Binding-site contacts:
Ligand atom CAI contacts residue PHE90 of chain 1.A at 3.7 Å (hydrophobic).
Ligand atom NBF contacts residue PHE90 of chain 1.A at 3.6 Å.
Ligand atom CBC contacts residue VAL33 of chain 1.A at 3.9 Å (hydrophobic).
Ligand atom CAK contacts residue PHE90 of chain 1.A at 3.6 Å (hydrophobic).
Ligand atom CAW contacts residue PHE90 of chain 1.A at 3.6 Å (hydrophobic).
Ligand atom CBA contacts residue PHE90 of chain 1.A at 3.7 Å (hydrophobic).
Ligand atom OAF contacts residue VAL38 of chain 1.A at 4.0 Å.
Ligand atom CBA contacts residue ASN84 of chain 1.A at 3.7 Å.
Ligand atom CAG contacts residue PHE90 of chain 1.A at 4.0 Å (hydrophobic).
Ligand atom OAF contacts residue GLU37 of chain 1.A at 4.0 Å.
Ligand atom CAA contacts residue TYR83 of chain 1.A at 3.9 Å (hydrophobic).
Ligand atom OAD contacts residue CYS80 of chain 1.A at 3.3 Å (h-bond).
Ligand atom OAC contacts residue ASN84 of chain 1.A at 2.9 Å (h-bond).
Ligand atom CAN contacts residue ILE89 of chain 1.A at 4.0 Å (hydrophobic).
Ligand atom OAC contacts residue TYR41 of chain 1.A at 3.9 Å.
Ligand atom CAZ contacts residue PHE90 of chain 1.A at 3.7 Å (hydrophobic).
Ligand atom CAA contacts residue VAL33 of chain 1.A at 3.8 Å (hydrophobic).
Ligand atom CBA contacts residue VAL33 of chain 1.A at 3.8 Å (hydrophobic).
Ligand atom CBD contacts residue PHE90 of chain 1.A at 3.6 Å (hydrophobic).
Ligand atom OAD contacts residue ASN84 of chain 1.A at 3.6 Å (h-bond).
Ligand atom CAB contacts residue ILE28 of chain 1.A at 3.2 Å (hydrophobic).
Ligand atom CBB contacts residue VAL33 of chain 1.A at 3.6 Å (hydrophobic).
Ligand atom NBG contacts residue VAL33 of chain 1.A at 3.8 Å.
Ligand atom NAU contacts residue PRO34 of chain 1.A at 3.4 Å.
Ligand atom CAV contacts residue PHE90 of chain 1.A at 3.8 Å (hydrophobic).
Ligand atom CAA contacts residue VAL38 of chain 1.A at 3.5 Å (hydrophobic).
Ligand atom NBF contacts residue VAL33 of chain 1.A at 3.6 Å.
Ligand atom CAY contacts residue PHE90 of chain 1.A at 3.9 Å (hydrophobic).
Ligand atom OAE contacts residue GLU37 of chain 1.A at 3.4 Å.
Ligand atom CBB contacts residue ASN84 of chain 1.A at 4.0 Å.
Ligand atom OAC contacts residue TYR83 of chain 1.A at 3.4 Å.
Ligand atom CBC contacts residue PHE90 of chain 1.A at 3.3 Å (hydrophobic).
Ligand atom CAJ contacts residue PHE90 of chain 1.A at 3.6 Å (hydrophobic).
Ligand atom CBB contacts residue PHE90 of chain 1.A at 3.8 Å (hydrophobic).
Ligand atom NBG contacts residue PHE90 of chain 1.A at 3.9 Å.
Ligand atom CAB contacts residue PHE29 of chain 1.A at 3.6 Å (hydrophobic).
Ligand atom CAK contacts residue ILE28 of chain 1.A at 3.8 Å (hydrophobic).
Ligand atom CAT contacts residue PRO34 of chain 1.A at 3.9 Å (hydrophobic).
Ligand atom CAX contacts residue PHE90 of chain 1.A at 3.8 Å (hydrophobic).
Ligand atom CAX contacts residue PRO34 of chain 1.A at 3.7 Å (hydrophobic).

Sequence of chain 1.A:
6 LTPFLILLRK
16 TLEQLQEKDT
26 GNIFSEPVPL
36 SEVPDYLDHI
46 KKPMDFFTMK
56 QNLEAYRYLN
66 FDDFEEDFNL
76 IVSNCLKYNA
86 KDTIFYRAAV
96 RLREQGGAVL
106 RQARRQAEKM

The protein below binds the small molecule below.
Small molecule (SMILES): Cn1c(=O)c(=O)n(C)c2cc(N3CCCCC3)c(NS(=O)(=O)c3ccc4c(c3)CCCC4)cc21